This small molecule binds to this protein.
Small molecule (SMILES): NC(=O)N/N=C/c1ccc([N+](=O)[O-])o1

Sequence of chain 1.D:
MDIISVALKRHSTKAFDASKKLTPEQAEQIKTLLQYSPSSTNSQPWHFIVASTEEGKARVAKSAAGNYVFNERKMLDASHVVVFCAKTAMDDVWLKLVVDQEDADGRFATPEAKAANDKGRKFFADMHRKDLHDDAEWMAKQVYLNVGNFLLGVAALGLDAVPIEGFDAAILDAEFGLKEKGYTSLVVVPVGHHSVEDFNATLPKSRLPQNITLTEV

Sequence of chain 1.C:
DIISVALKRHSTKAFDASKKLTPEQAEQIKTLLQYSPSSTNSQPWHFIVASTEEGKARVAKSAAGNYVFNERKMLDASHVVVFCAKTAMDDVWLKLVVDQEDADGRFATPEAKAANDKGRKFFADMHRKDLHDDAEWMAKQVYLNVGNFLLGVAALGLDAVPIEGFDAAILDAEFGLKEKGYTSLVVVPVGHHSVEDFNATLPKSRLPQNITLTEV

Binding-site contacts:
Ligand atom O4 contacts residue FMN1 of chain 1.O at 2.9 Å (h-bond).
Ligand atom C2 contacts residue PHE70 of chain 1.D at 3.6 Å (hydrophobic).
Ligand atom C1 contacts residue ASN71 of chain 1.D at 3.3 Å.
Ligand atom O4 contacts residue GLU165 of chain 1.D at 4.0 Å.
Ligand atom O2 contacts residue ASN67 of chain 1.D at 3.5 Å (h-bond).
Ligand atom O3 contacts residue FMN1 of chain 1.O at 3.7 Å.
Ligand atom O2 contacts residue GLY166 of chain 1.D at 3.9 Å.
Ligand atom C3 contacts residue ASN71 of chain 1.D at 4.0 Å.
Ligand atom C5 contacts residue FMN1 of chain 1.O at 3.2 Å.
Ligand atom N2 contacts residue PHE124 of chain 1.C at 3.6 Å.
Ligand atom O1 contacts residue PHE70 of chain 1.D at 3.2 Å (h-bond).
Ligand atom N1 contacts residue TYR68 of chain 1.D at 3.9 Å.
Ligand atom N3 contacts residue FMN1 of chain 1.O at 3.5 Å.
Ligand atom N4 contacts residue FMN1 of chain 1.O at 3.3 Å (h-bond).
Ligand atom C6 contacts residue THR41 of chain 1.C at 3.6 Å.
Ligand atom O2 contacts residue PHE124 of chain 1.C at 3.7 Å.
Ligand atom O2 contacts residue TYR68 of chain 1.D at 3.4 Å.
Ligand atom C2 contacts residue LYS74 of chain 1.D at 4.2 Å.
Ligand atom C2 contacts residue ASN71 of chain 1.D at 3.5 Å.
Ligand atom O1 contacts residue TYR68 of chain 1.D at 3.1 Å.
Ligand atom O3 contacts residue ASN71 of chain 1.D at 3.5 Å (h-bond).
Ligand atom O1 contacts residue ASN71 of chain 1.D at 3.3 Å (h-bond).
Ligand atom O1 contacts residue VAL69 of chain 1.D at 3.8 Å.
Ligand atom O4 contacts residue SER40 of chain 1.C at 3.8 Å.
Ligand atom O2 contacts residue ASN71 of chain 1.D at 3.3 Å (h-bond).
Ligand atom C4 contacts residue FMN1 of chain 1.O at 3.9 Å.
Ligand atom O1 contacts residue ASN67 of chain 1.D at 3.4 Å (h-bond).
Ligand atom N4 contacts residue THR41 of chain 1.C at 3.8 Å.
Ligand atom C3 contacts residue FMN1 of chain 1.O at 3.4 Å.
Ligand atom C4 contacts residue ASN71 of chain 1.D at 3.8 Å.
Ligand atom C6 contacts residue GLU165 of chain 1.D at 4.0 Å.
Ligand atom N4 contacts residue GLU165 of chain 1.D at 3.0 Å (salt-bridge).
Ligand atom O4 contacts residue THR41 of chain 1.C at 2.7 Å (h-bond).
Ligand atom N1 contacts residue ASN71 of chain 1.D at 3.1 Å (h-bond).
Ligand atom N1 contacts residue ASN67 of chain 1.D at 3.8 Å.
Ligand atom N4 contacts residue PHE124 of chain 1.C at 3.4 Å.
Ligand atom C6 contacts residue FMN1 of chain 1.O at 3.3 Å.
Ligand atom O3 contacts residue PHE124 of chain 1.C at 3.6 Å.
Ligand atom N2 contacts residue FMN1 of chain 1.O at 3.2 Å (h-bond).
Ligand atom C4 contacts residue LYS74 of chain 1.D at 3.8 Å.